Binding-site contacts:
Ligand atom C7 contacts residue HIS53 of chain 10.A at 4.2 Å.
Ligand atom C2' contacts residue CYS49 of chain 10.A at 2.8 Å (hydrophobic).
Ligand atom C6 contacts residue HIS52 of chain 10.A at 3.6 Å.
Ligand atom N3' contacts residue CYS49 of chain 10.A at 3.1 Å (h-bond).
Ligand atom C5' contacts residue HIS53 of chain 10.A at 4.2 Å.
Ligand atom C1' contacts residue CYS49 of chain 10.A at 1.8 Å (hydrophobic).
Ligand atom C1 contacts residue HIS53 of chain 10.A at 4.4 Å.
Ligand atom C9 contacts residue HIS53 of chain 10.A at 4.0 Å.
Ligand atom C2' contacts residue HIS52 of chain 10.A at 3.9 Å.
Ligand atom C5' contacts residue CYS49 of chain 10.A at 3.8 Å (hydrophobic).
Ligand atom C7 contacts residue HIS52 of chain 10.A at 3.6 Å.
Ligand atom C5 contacts residue HIS53 of chain 10.A at 3.7 Å.
Ligand atom O3S contacts residue HIS56 of chain 10.A at 3.4 Å.
Ligand atom C4' contacts residue CYS49 of chain 10.A at 4.5 Å (hydrophobic).
Ligand atom C6 contacts residue HIS53 of chain 10.A at 3.8 Å.
Ligand atom O2' contacts residue CYS49 of chain 10.A at 3.9 Å.
Ligand atom O2' contacts residue HIS52 of chain 10.A at 2.7 Å (h-bond).
Ligand atom C10 contacts residue HIS53 of chain 10.A at 3.4 Å.
Ligand atom C7 contacts residue HIS56 of chain 10.A at 3.8 Å.
Ligand atom C4 contacts residue HIS53 of chain 10.A at 3.5 Å.
Ligand atom C8 contacts residue HIS56 of chain 10.A at 3.9 Å.
Ligand atom C3 contacts residue HIS53 of chain 10.A at 4.0 Å.
Ligand atom N6' contacts residue HIS53 of chain 10.A at 3.8 Å.
Ligand atom C2 contacts residue HIS53 of chain 10.A at 4.4 Å.
Ligand atom O2S contacts residue HIS56 of chain 10.A at 4.4 Å.

Sequence of chain 10.A:
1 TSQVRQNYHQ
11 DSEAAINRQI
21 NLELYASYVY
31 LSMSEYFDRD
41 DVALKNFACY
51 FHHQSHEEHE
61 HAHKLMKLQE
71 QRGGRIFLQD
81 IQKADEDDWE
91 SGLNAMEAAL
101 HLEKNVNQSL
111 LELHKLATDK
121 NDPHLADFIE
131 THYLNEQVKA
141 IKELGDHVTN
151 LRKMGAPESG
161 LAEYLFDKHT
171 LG

This protein binds this small molecule.
Small molecule (SMILES): CC(=O)NCCNc1cccc2c(S(=O)(=O)O)cccc12